Binding-site contacts:
Ligand atom C3 contacts residue ASN118 of chain 1.I at 3.8 Å.
Ligand atom C8 contacts residue ASN118 of chain 1.I at 4.2 Å.
Ligand atom O5 contacts residue TYR135 of chain 1.I at 4.3 Å.
Ligand atom C7 contacts residue ASN118 of chain 1.I at 3.8 Å.
Ligand atom O7 contacts residue TYR135 of chain 1.I at 3.9 Å.
Ligand atom O7 contacts residue ASP290 of chain 1.I at 3.4 Å (salt-bridge).
Ligand atom O4 contacts residue TYR135 of chain 1.I at 4.5 Å.
Ligand atom C1 contacts residue TYR135 of chain 1.I at 4.0 Å (hydrophobic).
Ligand atom C5 contacts residue TYR135 of chain 1.I at 3.8 Å (hydrophobic).
Ligand atom C8 contacts residue TYR104 of chain 1.I at 4.0 Å (hydrophobic).
Ligand atom C7 contacts residue TYR135 of chain 1.I at 3.7 Å (hydrophobic).
Ligand atom C7 contacts residue TYR104 of chain 1.I at 4.1 Å (hydrophobic).
Ligand atom O7 contacts residue ASN118 of chain 1.I at 4.1 Å.
Ligand atom C7 contacts residue LEU137 of chain 1.I at 4.4 Å (hydrophobic).
Ligand atom O5 contacts residue ASN118 of chain 1.I at 2.3 Å (h-bond).
Ligand atom C8 contacts residue LEU137 of chain 1.I at 3.8 Å (hydrophobic).
Ligand atom O5 contacts residue THR102 of chain 1.I at 4.5 Å.
Ligand atom C5 contacts residue ASN118 of chain 1.I at 3.6 Å.
Ligand atom O6 contacts residue ASN118 of chain 1.I at 4.5 Å.
Ligand atom C4 contacts residue ASN118 of chain 1.I at 4.2 Å.
Ligand atom C3 contacts residue TYR135 of chain 1.I at 4.3 Å (hydrophobic).
Ligand atom C6 contacts residue TYR135 of chain 1.I at 4.4 Å (hydrophobic).
Ligand atom C7 contacts residue ASP290 of chain 1.I at 3.7 Å.
Ligand atom C1 contacts residue ASN118 of chain 1.I at 1.4 Å.
Ligand atom O6 contacts residue THR102 of chain 1.I at 4.4 Å.
Ligand atom C8 contacts residue ASP290 of chain 1.I at 3.3 Å.
Ligand atom O7 contacts residue TYR104 of chain 1.I at 3.6 Å.
Ligand atom N2 contacts residue ASN118 of chain 1.I at 3.0 Å (h-bond).
Ligand atom C2 contacts residue ASN118 of chain 1.I at 2.5 Å.
Ligand atom C8 contacts residue TYR135 of chain 1.I at 3.0 Å (hydrophobic).

This small molecule binds to this protein.
Small molecule (SMILES): CC(=O)N[C@H]1[C@H](O[C@H]2[C@H](O)[C@@H](NC(C)=O)CO[C@@H]2CO)O[C@H](CO)[C@@H](O)[C@@H]1O

Sequence of chain 1.I:
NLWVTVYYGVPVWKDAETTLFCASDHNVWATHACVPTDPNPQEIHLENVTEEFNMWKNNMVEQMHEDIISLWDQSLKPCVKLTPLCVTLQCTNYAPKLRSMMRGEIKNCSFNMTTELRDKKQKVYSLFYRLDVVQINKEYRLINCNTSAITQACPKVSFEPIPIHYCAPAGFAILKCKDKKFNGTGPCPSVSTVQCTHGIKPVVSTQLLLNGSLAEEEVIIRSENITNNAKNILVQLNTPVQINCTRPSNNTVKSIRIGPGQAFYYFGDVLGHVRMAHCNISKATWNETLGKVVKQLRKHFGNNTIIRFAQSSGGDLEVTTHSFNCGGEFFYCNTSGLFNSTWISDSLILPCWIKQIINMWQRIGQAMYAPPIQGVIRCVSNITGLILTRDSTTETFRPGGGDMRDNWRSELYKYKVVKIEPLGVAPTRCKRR